Binding-site contacts:
Ligand atom C2A contacts residue PHE186 of chain 3.A at 3.3 Å (hydrophobic).
Ligand atom C3C contacts residue ILE104 of chain 3.A at 3.6 Å (hydrophobic).
Ligand atom C5C contacts residue VAL188 of chain 3.A at 2.9 Å (hydrophobic).
Ligand atom O1A contacts residue PHE186 of chain 3.A at 2.9 Å.
Ligand atom O1A contacts residue ALA150 of chain 3.A at 3.8 Å.
Ligand atom C6B contacts residue TYR152 of chain 3.A at 3.8 Å (hydrophobic).
Ligand atom CL2 contacts residue MET224 of chain 3.A at 2.9 Å.
Ligand atom C4A contacts residue VAL176 of chain 3.A at 3.7 Å (hydrophobic).
Ligand atom C3D contacts residue LEU116 of chain 3.A at 3.6 Å (hydrophobic).
Ligand atom CL2 contacts residue ILE104 of chain 3.A at 3.1 Å.
Ligand atom C5 contacts residue LEU106 of chain 3.A at 3.5 Å (hydrophobic).
Ligand atom C1B contacts residue TYR152 of chain 3.A at 3.8 Å (hydrophobic).
Ligand atom C3B contacts residue MET224 of chain 3.A at 3.4 Å (hydrophobic).
Ligand atom O1B contacts residue TYR152 of chain 3.A at 3.8 Å.
Ligand atom N3A contacts residue ALA24 of chain 3.C at 3.6 Å.
Ligand atom CL1 contacts residue LEU25 of chain 3.C at 3.5 Å.
Ligand atom C4B contacts residue PHE186 of chain 3.A at 3.4 Å (hydrophobic).
Ligand atom C1C contacts residue TYR128 of chain 3.A at 3.5 Å (hydrophobic).
Ligand atom C2B contacts residue MET224 of chain 3.A at 3.6 Å (hydrophobic).
Ligand atom C4C contacts residue TYR128 of chain 3.A at 3.5 Å (hydrophobic).
Ligand atom C4 contacts residue LEU106 of chain 3.A at 2.5 Å (hydrophobic).
Ligand atom C5A contacts residue PHE186 of chain 3.A at 3.5 Å (hydrophobic).
Ligand atom O1D contacts residue SER107 of chain 3.A at 3.2 Å.
Ligand atom C31 contacts residue ASN219 of chain 3.A at 3.8 Å.
Ligand atom N3A contacts residue PRO174 of chain 3.A at 3.6 Å (h-bond).
Ligand atom CL1 contacts residue VAL188 of chain 3.A at 3.5 Å.
Ligand atom C5A contacts residue VAL176 of chain 3.A at 3.2 Å (hydrophobic).
Ligand atom C3B contacts residue PHE186 of chain 3.A at 3.7 Å (hydrophobic).
Ligand atom N2 contacts residue MET221 of chain 3.A at 3.5 Å (h-bond).
Ligand atom C31 contacts residue LEU106 of chain 3.A at 3.8 Å (hydrophobic).
Ligand atom C1B contacts residue VAL188 of chain 3.A at 3.8 Å (hydrophobic).
Ligand atom C5B contacts residue TYR152 of chain 3.A at 3.8 Å (hydrophobic).
Ligand atom C4A contacts residue SER175 of chain 3.A at 3.8 Å.
Ligand atom C5A contacts residue ALA150 of chain 3.A at 3.2 Å (hydrophobic).
Ligand atom O1 contacts residue MET221 of chain 3.A at 3.1 Å (h-bond).
Ligand atom N2 contacts residue ASN219 of chain 3.A at 3.4 Å (h-bond).
Ligand atom C3 contacts residue LEU106 of chain 3.A at 3.4 Å (hydrophobic).
Ligand atom C2D contacts residue SER107 of chain 3.A at 3.8 Å.
Ligand atom C4A contacts residue PRO174 of chain 3.A at 3.3 Å (hydrophobic).
Ligand atom C6B contacts residue VAL188 of chain 3.A at 3.8 Å (hydrophobic).

Sequence of chain 3.C:
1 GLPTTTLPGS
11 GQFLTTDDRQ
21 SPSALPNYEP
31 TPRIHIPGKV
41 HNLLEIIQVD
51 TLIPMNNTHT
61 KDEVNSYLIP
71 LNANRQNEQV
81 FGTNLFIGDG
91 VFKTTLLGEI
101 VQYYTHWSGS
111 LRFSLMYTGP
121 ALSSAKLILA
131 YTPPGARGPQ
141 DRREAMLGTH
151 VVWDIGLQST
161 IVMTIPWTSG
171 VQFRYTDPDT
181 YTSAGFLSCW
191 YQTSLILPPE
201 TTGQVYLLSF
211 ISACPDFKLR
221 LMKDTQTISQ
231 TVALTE

Sequence of chain 3.A:
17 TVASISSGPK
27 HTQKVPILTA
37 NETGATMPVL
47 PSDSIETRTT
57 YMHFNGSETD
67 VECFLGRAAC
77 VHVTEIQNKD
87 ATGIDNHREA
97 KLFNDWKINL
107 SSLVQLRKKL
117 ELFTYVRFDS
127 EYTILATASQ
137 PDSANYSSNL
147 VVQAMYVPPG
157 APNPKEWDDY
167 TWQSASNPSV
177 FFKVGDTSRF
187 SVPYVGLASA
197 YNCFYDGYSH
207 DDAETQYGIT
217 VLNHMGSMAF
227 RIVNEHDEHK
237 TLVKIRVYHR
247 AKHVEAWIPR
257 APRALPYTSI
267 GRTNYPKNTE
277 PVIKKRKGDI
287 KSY

The protein below binds the small molecule below.
Small molecule (SMILES): OCCOCOCc1cc(CCCCCOc2c(Cl)cc(C3=NCCO3)cc2Cl)on1

Sequence of chain 4.C:
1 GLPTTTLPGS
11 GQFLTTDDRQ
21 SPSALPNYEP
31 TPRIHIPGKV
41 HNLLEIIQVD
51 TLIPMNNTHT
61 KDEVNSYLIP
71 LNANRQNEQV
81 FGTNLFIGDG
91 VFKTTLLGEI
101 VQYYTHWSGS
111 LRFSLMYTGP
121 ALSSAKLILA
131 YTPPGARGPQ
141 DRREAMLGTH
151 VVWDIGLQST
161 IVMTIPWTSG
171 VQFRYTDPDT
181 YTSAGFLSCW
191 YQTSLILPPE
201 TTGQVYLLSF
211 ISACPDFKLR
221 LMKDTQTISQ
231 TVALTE